Sequence of chain 1.C:
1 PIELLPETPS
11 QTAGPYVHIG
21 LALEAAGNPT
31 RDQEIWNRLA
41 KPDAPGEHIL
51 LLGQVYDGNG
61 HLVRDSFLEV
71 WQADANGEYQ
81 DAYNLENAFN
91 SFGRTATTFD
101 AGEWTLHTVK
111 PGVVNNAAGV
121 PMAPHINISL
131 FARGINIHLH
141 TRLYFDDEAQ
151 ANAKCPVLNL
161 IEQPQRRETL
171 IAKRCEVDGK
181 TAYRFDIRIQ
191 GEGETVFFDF

This protein binds this small molecule.
Small molecule (SMILES): O=C(O)c1ccc(O)c(I)c1

Sequence of chain 1.D:
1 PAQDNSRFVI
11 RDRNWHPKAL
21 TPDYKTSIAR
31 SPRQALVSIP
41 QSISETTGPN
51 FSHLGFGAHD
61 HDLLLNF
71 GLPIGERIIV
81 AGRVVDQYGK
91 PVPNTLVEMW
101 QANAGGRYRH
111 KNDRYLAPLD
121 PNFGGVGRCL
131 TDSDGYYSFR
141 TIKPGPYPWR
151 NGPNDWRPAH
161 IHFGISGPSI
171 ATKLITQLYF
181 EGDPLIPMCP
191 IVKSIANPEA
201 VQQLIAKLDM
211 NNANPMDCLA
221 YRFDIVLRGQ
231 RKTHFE

Binding-site contacts:
Ligand atom C1 contacts residue TYR147 of chain 1.D at 4.1 Å (hydrophobic).
Ligand atom C6 contacts residue TYR16 of chain 1.C at 3.2 Å (hydrophobic).
Ligand atom C5 contacts residue TYR147 of chain 1.D at 2.6 Å (hydrophobic).
Ligand atom C3 contacts residue PRO15 of chain 1.C at 3.6 Å (hydrophobic).
Ligand atom C5 contacts residue TYR108 of chain 1.D at 3.7 Å (hydrophobic).
Ligand atom I3 contacts residue FE1 of chain 1.Q at 4.3 Å.
Ligand atom C5 contacts residue FE1 of chain 1.Q at 3.4 Å.
Ligand atom I3 contacts residue GLN177 of chain 1.D at 3.9 Å.
Ligand atom O2 contacts residue PRO15 of chain 1.C at 4.1 Å.
Ligand atom O4 contacts residue HIS160 of chain 1.D at 3.4 Å (h-bond).
Ligand atom C2 contacts residue TYR147 of chain 1.D at 4.3 Å (hydrophobic).
Ligand atom I3 contacts residue GLY14 of chain 1.C at 3.9 Å.
Ligand atom C3 contacts residue GLY14 of chain 1.C at 4.2 Å.
Ligand atom C6 contacts residue TYR147 of chain 1.D at 3.4 Å (hydrophobic).
Ligand atom I3 contacts residue HIS162 of chain 1.D at 4.1 Å.
Ligand atom O1 contacts residue PRO15 of chain 1.C at 4.1 Å.
Ligand atom C7 contacts residue TRP149 of chain 1.D at 3.9 Å (hydrophobic).
Ligand atom C4 contacts residue HIS162 of chain 1.D at 4.2 Å.
Ligand atom C5 contacts residue TYR16 of chain 1.C at 3.4 Å (hydrophobic).
Ligand atom C3 contacts residue TYR147 of chain 1.D at 3.4 Å (hydrophobic).
Ligand atom O4 contacts residue TYR108 of chain 1.D at 3.0 Å (h-bond).
Ligand atom O2 contacts residue TRP149 of chain 1.D at 3.9 Å.
Ligand atom C6 contacts residue PRO15 of chain 1.C at 3.6 Å (hydrophobic).
Ligand atom C1 contacts residue PRO15 of chain 1.C at 3.5 Å (hydrophobic).
Ligand atom O4 contacts residue HIS162 of chain 1.D at 2.9 Å (h-bond).
Ligand atom C3 contacts residue FE1 of chain 1.Q at 3.8 Å.
Ligand atom I3 contacts residue THR12 of chain 1.C at 4.0 Å.
Ligand atom I3 contacts residue ARG157 of chain 1.D at 3.4 Å.
Ligand atom C4 contacts residue TYR147 of chain 1.D at 2.5 Å (hydrophobic).
Ligand atom C7 contacts residue PRO15 of chain 1.C at 3.7 Å (hydrophobic).
Ligand atom C4 contacts residue PRO15 of chain 1.C at 3.9 Å (hydrophobic).
Ligand atom O1 contacts residue TRP149 of chain 1.D at 3.5 Å.
Ligand atom C5 contacts residue PRO15 of chain 1.C at 4.0 Å (hydrophobic).
Ligand atom C2 contacts residue PRO15 of chain 1.C at 3.4 Å (hydrophobic).
Ligand atom I3 contacts residue ILE191 of chain 1.D at 3.6 Å.
Ligand atom O2 contacts residue TYR16 of chain 1.C at 4.2 Å.
Ligand atom O4 contacts residue TYR147 of chain 1.D at 2.4 Å (h-bond).
Ligand atom C4 contacts residue TYR108 of chain 1.D at 3.9 Å (hydrophobic).
Ligand atom C4 contacts residue FE1 of chain 1.Q at 2.7 Å.
Ligand atom O4 contacts residue FE1 of chain 1.Q at 1.6 Å.